Binding-site contacts:
Ligand atom C7 contacts residue GLU455 of chain 1.A at 4.1 Å.
Ligand atom O5 contacts residue ASN457 of chain 1.A at 2.4 Å (h-bond).
Ligand atom C2 contacts residue ASN457 of chain 1.A at 2.4 Å.
Ligand atom O7 contacts residue GLU455 of chain 1.A at 3.8 Å.
Ligand atom C4 contacts residue ASN457 of chain 1.A at 4.2 Å.
Ligand atom C8 contacts residue ASN457 of chain 1.A at 3.8 Å.
Ligand atom C7 contacts residue ASN457 of chain 1.A at 3.6 Å.
Ligand atom C3 contacts residue ASN457 of chain 1.A at 3.7 Å.
Ligand atom C1 contacts residue ASN457 of chain 1.A at 1.4 Å.
Ligand atom C1 contacts residue GLU455 of chain 1.A at 4.3 Å.
Ligand atom C5 contacts residue ASN457 of chain 1.A at 3.7 Å.
Ligand atom N2 contacts residue GLU455 of chain 1.A at 3.8 Å.
Ligand atom N2 contacts residue ASN457 of chain 1.A at 3.0 Å (h-bond).

A protein and the small-molecule ligand that binds it are described below.
Small molecule (SMILES): CC(=O)N[C@@H]1[C@@H](O)[C@H](O)[C@@H](CO)O[C@H]1O

Sequence of chain 1.A:
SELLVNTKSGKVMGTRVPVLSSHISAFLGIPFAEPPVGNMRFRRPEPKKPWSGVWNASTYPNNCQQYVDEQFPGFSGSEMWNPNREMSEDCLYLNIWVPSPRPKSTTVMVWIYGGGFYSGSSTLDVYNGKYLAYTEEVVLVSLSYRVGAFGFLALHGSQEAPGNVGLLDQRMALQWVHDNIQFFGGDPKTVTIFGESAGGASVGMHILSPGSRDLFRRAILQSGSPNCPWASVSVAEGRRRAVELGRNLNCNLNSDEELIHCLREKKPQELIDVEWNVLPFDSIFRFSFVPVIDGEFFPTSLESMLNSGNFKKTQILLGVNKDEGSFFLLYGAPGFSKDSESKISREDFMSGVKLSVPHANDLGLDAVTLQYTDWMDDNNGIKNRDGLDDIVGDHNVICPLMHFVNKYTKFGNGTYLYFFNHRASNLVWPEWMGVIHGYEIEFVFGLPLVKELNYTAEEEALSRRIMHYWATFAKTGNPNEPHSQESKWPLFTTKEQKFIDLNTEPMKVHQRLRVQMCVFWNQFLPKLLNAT